Sequence of chain 1.E:
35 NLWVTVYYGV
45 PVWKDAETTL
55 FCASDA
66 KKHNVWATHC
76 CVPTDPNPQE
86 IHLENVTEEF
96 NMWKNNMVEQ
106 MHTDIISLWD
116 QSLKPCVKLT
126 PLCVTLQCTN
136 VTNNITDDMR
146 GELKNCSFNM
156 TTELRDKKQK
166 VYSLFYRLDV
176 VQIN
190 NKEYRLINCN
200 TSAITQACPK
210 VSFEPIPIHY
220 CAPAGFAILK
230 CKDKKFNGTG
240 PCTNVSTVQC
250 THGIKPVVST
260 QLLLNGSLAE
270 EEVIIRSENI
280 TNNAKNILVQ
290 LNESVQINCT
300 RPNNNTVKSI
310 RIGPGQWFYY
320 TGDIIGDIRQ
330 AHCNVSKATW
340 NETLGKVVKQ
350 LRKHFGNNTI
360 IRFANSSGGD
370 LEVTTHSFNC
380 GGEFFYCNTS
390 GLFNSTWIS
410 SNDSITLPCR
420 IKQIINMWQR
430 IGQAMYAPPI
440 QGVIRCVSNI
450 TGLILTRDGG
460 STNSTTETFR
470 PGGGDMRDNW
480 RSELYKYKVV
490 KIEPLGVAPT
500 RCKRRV

The small molecule below binds the protein below.
Small molecule (SMILES): CC(=O)N[C@@H]1[C@@H](O)[C@H](O)[C@@H](CO)O[C@H]1O

Binding-site contacts:
Ligand atom C5 contacts residue ASN387 of chain 1.E at 3.8 Å.
Ligand atom C8 contacts residue NAG1 of chain 1.JB at 3.5 Å.
Ligand atom N2 contacts residue ASN387 of chain 1.E at 2.9 Å (h-bond).
Ligand atom C3 contacts residue ASN387 of chain 1.E at 3.9 Å.
Ligand atom C8 contacts residue ASN387 of chain 1.E at 4.2 Å.
Ligand atom O7 contacts residue ASN387 of chain 1.E at 3.2 Å (h-bond).
Ligand atom O4 contacts residue NAG1 of chain 1.JB at 4.3 Å.
Ligand atom N2 contacts residue NAG1 of chain 1.JB at 3.7 Å.
Ligand atom C4 contacts residue ASN387 of chain 1.E at 4.4 Å.
Ligand atom O5 contacts residue ASN387 of chain 1.E at 2.5 Å (h-bond).
Ligand atom C7 contacts residue NAG1 of chain 1.JB at 4.1 Å.
Ligand atom C1 contacts residue SER389 of chain 1.E at 3.4 Å.
Ligand atom C8 contacts residue THR374 of chain 1.E at 4.3 Å.
Ligand atom O5 contacts residue SER389 of chain 1.E at 3.8 Å.
Ligand atom C1 contacts residue ASN387 of chain 1.E at 1.5 Å.
Ligand atom C7 contacts residue ASN387 of chain 1.E at 3.2 Å.
Ligand atom C5 contacts residue SER389 of chain 1.E at 4.2 Å.
Ligand atom O3 contacts residue NAG1 of chain 1.JB at 4.0 Å.
Ligand atom C2 contacts residue ASN387 of chain 1.E at 2.5 Å.